Sequence of chain 2.B:
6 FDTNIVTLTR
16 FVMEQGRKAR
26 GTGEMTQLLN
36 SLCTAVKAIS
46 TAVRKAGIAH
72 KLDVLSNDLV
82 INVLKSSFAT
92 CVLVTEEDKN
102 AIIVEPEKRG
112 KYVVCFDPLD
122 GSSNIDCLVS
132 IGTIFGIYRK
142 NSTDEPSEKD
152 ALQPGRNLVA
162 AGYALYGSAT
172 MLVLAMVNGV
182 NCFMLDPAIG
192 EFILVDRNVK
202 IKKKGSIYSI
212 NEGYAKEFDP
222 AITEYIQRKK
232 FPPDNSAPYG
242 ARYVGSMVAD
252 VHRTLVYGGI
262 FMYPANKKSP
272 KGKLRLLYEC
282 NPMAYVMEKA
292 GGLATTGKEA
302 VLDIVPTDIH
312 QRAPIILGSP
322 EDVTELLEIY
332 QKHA

Binding-site contacts:
Ligand atom O2P contacts residue SER124 of chain 2.B at 3.9 Å.
Ligand atom O3P contacts residue LYS274 of chain 2.B at 3.0 Å (salt-bridge).
Ligand atom O5P contacts residue ASN212 of chain 2.B at 3.0 Å (h-bond).
Ligand atom O1 contacts residue GLY122 of chain 2.B at 3.8 Å.
Ligand atom P1 contacts residue SER124 of chain 2.B at 3.7 Å.
Ligand atom O4 contacts residue MET248 of chain 2.B at 3.0 Å (h-bond).
Ligand atom O5P contacts residue ARG243 of chain 2.A at 3.5 Å (salt-bridge).
Ligand atom O1 contacts residue ASP121 of chain 2.B at 3.5 Å (salt-bridge).
Ligand atom O4P contacts residue TYR264 of chain 2.B at 2.8 Å (h-bond).
Ligand atom P2 contacts residue TYR244 of chain 2.B at 3.9 Å.
Ligand atom O3 contacts residue MET248 of chain 2.B at 2.9 Å (h-bond).
Ligand atom O1P contacts residue ASN125 of chain 2.B at 3.2 Å (h-bond).
Ligand atom O1P contacts residue SER124 of chain 2.B at 2.6 Å (h-bond).
Ligand atom O5 contacts residue LYS274 of chain 2.B at 3.1 Å (salt-bridge).
Ligand atom O1 contacts residue GLU280 of chain 2.B at 3.3 Å (salt-bridge).
Ligand atom O3 contacts residue ASP121 of chain 2.B at 2.8 Å (salt-bridge).
Ligand atom O2P contacts residue SER123 of chain 2.B at 3.5 Å (h-bond).
Ligand atom O6 contacts residue TYR264 of chain 2.B at 3.9 Å.
Ligand atom O5P contacts residue TYR244 of chain 2.B at 2.6 Å (h-bond).
Ligand atom C3 contacts residue MET248 of chain 2.B at 3.6 Å (hydrophobic).
Ligand atom O3 contacts residue SER247 of chain 2.B at 3.7 Å.
Ligand atom O2 contacts residue GLY246 of chain 2.B at 3.9 Å.
Ligand atom O6 contacts residue LYS274 of chain 2.B at 3.5 Å (salt-bridge).
Ligand atom O1P contacts residue GLY122 of chain 2.B at 3.8 Å.
Ligand atom O4P contacts residue TYR215 of chain 2.B at 2.9 Å (h-bond).
Ligand atom C4 contacts residue GLY246 of chain 2.B at 3.8 Å.
Ligand atom O2P contacts residue GLY122 of chain 2.B at 3.2 Å.
Ligand atom P1 contacts residue GLY122 of chain 2.B at 3.7 Å.
Ligand atom C3 contacts residue ASP121 of chain 2.B at 3.6 Å.
Ligand atom O6P contacts residue ARG243 of chain 2.A at 2.9 Å (salt-bridge).
Ligand atom O3 contacts residue GLY122 of chain 2.B at 3.4 Å (h-bond).
Ligand atom C1 contacts residue LYS274 of chain 2.B at 3.9 Å.
Ligand atom O5P contacts residue TYR264 of chain 2.B at 3.9 Å.
Ligand atom O2 contacts residue GLY122 of chain 2.B at 3.5 Å.
Ligand atom C6 contacts residue TYR244 of chain 2.B at 3.6 Å (hydrophobic).
Ligand atom P2 contacts residue ASN212 of chain 2.B at 3.9 Å.
Ligand atom O6P contacts residue ASN212 of chain 2.B at 3.9 Å.
Ligand atom C4 contacts residue MET248 of chain 2.B at 3.4 Å (hydrophobic).
Ligand atom C6 contacts residue GLY246 of chain 2.B at 3.9 Å.
Ligand atom O4 contacts residue SER247 of chain 2.B at 3.6 Å.

This protein binds this small molecule.
Small molecule (SMILES): O=P(O)(O)OC[C@H]1O[C@@](CO)(OP(=O)(O)O)[C@@H](O)[C@@H]1O

Sequence of chain 2.A:
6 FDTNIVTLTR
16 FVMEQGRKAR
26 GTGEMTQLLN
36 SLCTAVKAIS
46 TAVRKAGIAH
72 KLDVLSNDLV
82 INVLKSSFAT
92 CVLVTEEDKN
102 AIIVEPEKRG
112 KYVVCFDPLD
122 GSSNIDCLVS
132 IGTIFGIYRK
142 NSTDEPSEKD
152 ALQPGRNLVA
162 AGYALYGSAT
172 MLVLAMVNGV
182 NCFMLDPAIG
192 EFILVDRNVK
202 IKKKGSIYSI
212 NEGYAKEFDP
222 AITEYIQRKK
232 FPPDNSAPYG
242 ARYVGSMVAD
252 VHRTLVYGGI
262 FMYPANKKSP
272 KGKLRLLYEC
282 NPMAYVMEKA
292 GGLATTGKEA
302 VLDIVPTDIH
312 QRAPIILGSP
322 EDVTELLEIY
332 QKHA